Binding-site contacts:
Ligand atom C10 contacts residue ASN86 of chain 1.A at 3.7 Å.
Ligand atom C17 contacts residue VAL35 of chain 1.A at 4.1 Å (hydrophobic).
Ligand atom C10 contacts residue TYR85 of chain 1.A at 3.7 Å (hydrophobic).
Ligand atom N11 contacts residue VAL35 of chain 1.A at 4.2 Å.
Ligand atom C12 contacts residue VAL35 of chain 1.A at 4.4 Å (hydrophobic).
Ligand atom C03 contacts residue VAL40 of chain 1.A at 3.6 Å (hydrophobic).
Ligand atom O15 contacts residue VAL35 of chain 1.A at 4.4 Å.
Ligand atom C02 contacts residue GLU39 of chain 1.A at 3.8 Å.
Ligand atom C14 contacts residue ASN86 of chain 1.A at 3.9 Å.
Ligand atom C01 contacts residue GLU39 of chain 1.A at 3.2 Å.
Ligand atom C17 contacts residue PHE31 of chain 1.A at 4.0 Å (hydrophobic).
Ligand atom C17 contacts residue VAL30 of chain 1.A at 3.7 Å (hydrophobic).
Ligand atom C16 contacts residue VAL30 of chain 1.A at 3.6 Å (hydrophobic).
Ligand atom C14 contacts residue VAL35 of chain 1.A at 4.0 Å (hydrophobic).
Ligand atom O15 contacts residue TYR85 of chain 1.A at 4.5 Å.
Ligand atom C14 contacts residue TYR43 of chain 1.A at 4.5 Å (hydrophobic).
Ligand atom N11 contacts residue ASN86 of chain 1.A at 4.4 Å.
Ligand atom C05 contacts residue GLU39 of chain 1.A at 4.4 Å.
Ligand atom C01 contacts residue VAL40 of chain 1.A at 4.4 Å (hydrophobic).
Ligand atom C02 contacts residue VAL40 of chain 1.A at 3.6 Å (hydrophobic).
Ligand atom O15 contacts residue TYR43 of chain 1.A at 3.8 Å.
Ligand atom C10 contacts residue TYR43 of chain 1.A at 4.3 Å (hydrophobic).
Ligand atom C16 contacts residue VAL35 of chain 1.A at 4.1 Å (hydrophobic).
Ligand atom O15 contacts residue ASN86 of chain 1.A at 3.1 Å (h-bond).
Ligand atom C18 contacts residue PHE31 of chain 1.A at 3.6 Å (hydrophobic).
Ligand atom N08 contacts residue VAL40 of chain 1.A at 4.1 Å.
Ligand atom C18 contacts residue ALA82 of chain 1.A at 4.3 Å (hydrophobic).
Ligand atom O04 contacts residue VAL40 of chain 1.A at 4.3 Å.
Ligand atom C09 contacts residue ASN86 of chain 1.A at 3.4 Å.
Ligand atom C18 contacts residue ILE96 of chain 1.A at 4.0 Å (hydrophobic).
Ligand atom O07 contacts residue VAL40 of chain 1.A at 4.0 Å.
Ligand atom C09 contacts residue TYR85 of chain 1.A at 4.0 Å (hydrophobic).
Ligand atom C06 contacts residue VAL40 of chain 1.A at 3.7 Å (hydrophobic).
Ligand atom C18 contacts residue VAL30 of chain 1.A at 3.8 Å (hydrophobic).

A small-molecule ligand and the protein it binds are described below.
Small molecule (SMILES): O=C(c1ccco1)N1CCN(C(=O)C2CC2)CC1

Sequence of chain 1.A:
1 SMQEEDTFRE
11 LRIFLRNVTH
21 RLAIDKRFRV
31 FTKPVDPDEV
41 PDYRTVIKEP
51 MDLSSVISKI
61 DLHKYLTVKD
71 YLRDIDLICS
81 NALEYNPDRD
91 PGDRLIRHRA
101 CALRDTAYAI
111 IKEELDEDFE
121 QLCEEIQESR